Sequence of chain 1.B:
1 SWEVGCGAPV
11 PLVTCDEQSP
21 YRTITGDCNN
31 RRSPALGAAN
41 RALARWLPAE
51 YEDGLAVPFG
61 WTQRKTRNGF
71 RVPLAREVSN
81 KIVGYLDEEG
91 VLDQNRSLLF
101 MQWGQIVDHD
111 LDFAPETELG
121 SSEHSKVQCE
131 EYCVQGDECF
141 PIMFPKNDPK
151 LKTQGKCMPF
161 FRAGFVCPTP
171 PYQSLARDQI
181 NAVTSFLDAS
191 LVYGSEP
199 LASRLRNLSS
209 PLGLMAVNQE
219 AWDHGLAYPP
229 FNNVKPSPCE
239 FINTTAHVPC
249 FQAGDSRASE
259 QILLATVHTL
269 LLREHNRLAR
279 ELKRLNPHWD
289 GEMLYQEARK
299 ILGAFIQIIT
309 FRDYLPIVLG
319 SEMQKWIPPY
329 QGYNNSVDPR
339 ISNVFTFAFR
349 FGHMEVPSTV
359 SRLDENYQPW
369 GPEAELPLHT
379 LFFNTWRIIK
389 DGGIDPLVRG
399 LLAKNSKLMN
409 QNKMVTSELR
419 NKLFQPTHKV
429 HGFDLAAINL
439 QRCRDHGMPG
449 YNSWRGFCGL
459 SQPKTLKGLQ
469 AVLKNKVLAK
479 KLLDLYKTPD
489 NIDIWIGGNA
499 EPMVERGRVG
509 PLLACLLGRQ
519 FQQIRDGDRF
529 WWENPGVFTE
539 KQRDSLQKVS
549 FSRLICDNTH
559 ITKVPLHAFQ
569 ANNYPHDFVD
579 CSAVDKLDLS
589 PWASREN

Binding-site contacts:
Ligand atom O7 contacts residue ALA214 of chain 1.B at 3.6 Å.
Ligand atom O5 contacts residue LEU212 of chain 1.B at 4.1 Å.
Ligand atom C5 contacts residue SER208 of chain 1.B at 4.2 Å.
Ligand atom C6 contacts residue SER208 of chain 1.B at 4.1 Å.
Ligand atom O6 contacts residue LEU210 of chain 1.B at 3.9 Å.
Ligand atom C7 contacts residue VAL215 of chain 1.B at 4.0 Å (hydrophobic).
Ligand atom O3 contacts residue GLN217 of chain 1.B at 3.2 Å (h-bond).
Ligand atom O7 contacts residue VAL215 of chain 1.B at 3.0 Å (h-bond).
Ligand atom O7 contacts residue ASN205 of chain 1.B at 3.3 Å (h-bond).
Ligand atom C7 contacts residue ASN205 of chain 1.B at 3.3 Å.
Ligand atom C8 contacts residue GLN217 of chain 1.B at 3.7 Å.
Ligand atom C7 contacts residue GLN217 of chain 1.B at 3.5 Å.
Ligand atom C3 contacts residue ASN205 of chain 1.B at 3.7 Å.
Ligand atom C3 contacts residue GLN217 of chain 1.B at 4.2 Å.
Ligand atom C8 contacts residue VAL215 of chain 1.B at 3.9 Å (hydrophobic).
Ligand atom C6 contacts residue LEU210 of chain 1.B at 4.4 Å (hydrophobic).
Ligand atom C2 contacts residue ASN205 of chain 1.B at 2.3 Å.
Ligand atom C1 contacts residue SER208 of chain 1.B at 3.9 Å.
Ligand atom C5 contacts residue ASN205 of chain 1.B at 3.6 Å.
Ligand atom O7 contacts residue GLN217 of chain 1.B at 3.6 Å.
Ligand atom C6 contacts residue GLN217 of chain 1.B at 4.5 Å.
Ligand atom O5 contacts residue SER208 of chain 1.B at 3.5 Å (h-bond).
Ligand atom C1 contacts residue ASN205 of chain 1.B at 1.4 Å.
Ligand atom C7 contacts residue ALA214 of chain 1.B at 4.4 Å (hydrophobic).
Ligand atom C4 contacts residue ASN205 of chain 1.B at 4.2 Å.
Ligand atom O6 contacts residue GLN217 of chain 1.B at 3.1 Å (h-bond).
Ligand atom N2 contacts residue GLN217 of chain 1.B at 3.9 Å.
Ligand atom O7 contacts residue MET213 of chain 1.B at 4.3 Å.
Ligand atom C2 contacts residue GLN217 of chain 1.B at 4.4 Å.
Ligand atom C8 contacts residue ALA214 of chain 1.B at 4.4 Å (hydrophobic).
Ligand atom N2 contacts residue ASN205 of chain 1.B at 2.8 Å (h-bond).
Ligand atom O6 contacts residue LEU212 of chain 1.B at 3.7 Å.
Ligand atom O5 contacts residue ASN205 of chain 1.B at 2.3 Å (h-bond).

This protein binds this small molecule.
Small molecule (SMILES): CC(=O)N[C@H]1[C@H](O[C@H]2[C@H](O)[C@@H](NC(C)=O)CO[C@@H]2CO)O[C@H](CO)[C@@H](O[C@@H]2O[C@H](CO)[C@@H](O)[C@H](O)[C@@H]2O)[C@@H]1O